Sequence of chain 1.A:
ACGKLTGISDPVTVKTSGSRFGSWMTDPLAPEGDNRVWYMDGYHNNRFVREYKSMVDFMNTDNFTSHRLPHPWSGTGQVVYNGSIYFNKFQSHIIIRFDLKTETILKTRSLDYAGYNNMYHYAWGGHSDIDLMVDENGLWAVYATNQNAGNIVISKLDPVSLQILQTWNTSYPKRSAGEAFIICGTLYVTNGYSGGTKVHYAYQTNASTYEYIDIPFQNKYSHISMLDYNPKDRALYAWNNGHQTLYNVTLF

This protein binds this small molecule.
Small molecule (SMILES): CC(=O)N[C@@H]1[C@@H](O)[C@H](O)[C@@H](CO)O[C@H]1O

Binding-site contacts:
Ligand atom C5 contacts residue ASN65 of chain 1.A at 3.6 Å.
Ligand atom O5 contacts residue ASN65 of chain 1.A at 2.4 Å (h-bond).
Ligand atom N2 contacts residue ASN65 of chain 1.A at 2.8 Å (h-bond).
Ligand atom C3 contacts residue ASN65 of chain 1.A at 3.8 Å.
Ligand atom C1 contacts residue ASN65 of chain 1.A at 1.4 Å.
Ligand atom C2 contacts residue ASN65 of chain 1.A at 2.4 Å.
Ligand atom O7 contacts residue ASN65 of chain 1.A at 4.0 Å.
Ligand atom C4 contacts residue ASN65 of chain 1.A at 4.2 Å.
Ligand atom C7 contacts residue ASN65 of chain 1.A at 3.6 Å.